Sequence of chain 1.D:
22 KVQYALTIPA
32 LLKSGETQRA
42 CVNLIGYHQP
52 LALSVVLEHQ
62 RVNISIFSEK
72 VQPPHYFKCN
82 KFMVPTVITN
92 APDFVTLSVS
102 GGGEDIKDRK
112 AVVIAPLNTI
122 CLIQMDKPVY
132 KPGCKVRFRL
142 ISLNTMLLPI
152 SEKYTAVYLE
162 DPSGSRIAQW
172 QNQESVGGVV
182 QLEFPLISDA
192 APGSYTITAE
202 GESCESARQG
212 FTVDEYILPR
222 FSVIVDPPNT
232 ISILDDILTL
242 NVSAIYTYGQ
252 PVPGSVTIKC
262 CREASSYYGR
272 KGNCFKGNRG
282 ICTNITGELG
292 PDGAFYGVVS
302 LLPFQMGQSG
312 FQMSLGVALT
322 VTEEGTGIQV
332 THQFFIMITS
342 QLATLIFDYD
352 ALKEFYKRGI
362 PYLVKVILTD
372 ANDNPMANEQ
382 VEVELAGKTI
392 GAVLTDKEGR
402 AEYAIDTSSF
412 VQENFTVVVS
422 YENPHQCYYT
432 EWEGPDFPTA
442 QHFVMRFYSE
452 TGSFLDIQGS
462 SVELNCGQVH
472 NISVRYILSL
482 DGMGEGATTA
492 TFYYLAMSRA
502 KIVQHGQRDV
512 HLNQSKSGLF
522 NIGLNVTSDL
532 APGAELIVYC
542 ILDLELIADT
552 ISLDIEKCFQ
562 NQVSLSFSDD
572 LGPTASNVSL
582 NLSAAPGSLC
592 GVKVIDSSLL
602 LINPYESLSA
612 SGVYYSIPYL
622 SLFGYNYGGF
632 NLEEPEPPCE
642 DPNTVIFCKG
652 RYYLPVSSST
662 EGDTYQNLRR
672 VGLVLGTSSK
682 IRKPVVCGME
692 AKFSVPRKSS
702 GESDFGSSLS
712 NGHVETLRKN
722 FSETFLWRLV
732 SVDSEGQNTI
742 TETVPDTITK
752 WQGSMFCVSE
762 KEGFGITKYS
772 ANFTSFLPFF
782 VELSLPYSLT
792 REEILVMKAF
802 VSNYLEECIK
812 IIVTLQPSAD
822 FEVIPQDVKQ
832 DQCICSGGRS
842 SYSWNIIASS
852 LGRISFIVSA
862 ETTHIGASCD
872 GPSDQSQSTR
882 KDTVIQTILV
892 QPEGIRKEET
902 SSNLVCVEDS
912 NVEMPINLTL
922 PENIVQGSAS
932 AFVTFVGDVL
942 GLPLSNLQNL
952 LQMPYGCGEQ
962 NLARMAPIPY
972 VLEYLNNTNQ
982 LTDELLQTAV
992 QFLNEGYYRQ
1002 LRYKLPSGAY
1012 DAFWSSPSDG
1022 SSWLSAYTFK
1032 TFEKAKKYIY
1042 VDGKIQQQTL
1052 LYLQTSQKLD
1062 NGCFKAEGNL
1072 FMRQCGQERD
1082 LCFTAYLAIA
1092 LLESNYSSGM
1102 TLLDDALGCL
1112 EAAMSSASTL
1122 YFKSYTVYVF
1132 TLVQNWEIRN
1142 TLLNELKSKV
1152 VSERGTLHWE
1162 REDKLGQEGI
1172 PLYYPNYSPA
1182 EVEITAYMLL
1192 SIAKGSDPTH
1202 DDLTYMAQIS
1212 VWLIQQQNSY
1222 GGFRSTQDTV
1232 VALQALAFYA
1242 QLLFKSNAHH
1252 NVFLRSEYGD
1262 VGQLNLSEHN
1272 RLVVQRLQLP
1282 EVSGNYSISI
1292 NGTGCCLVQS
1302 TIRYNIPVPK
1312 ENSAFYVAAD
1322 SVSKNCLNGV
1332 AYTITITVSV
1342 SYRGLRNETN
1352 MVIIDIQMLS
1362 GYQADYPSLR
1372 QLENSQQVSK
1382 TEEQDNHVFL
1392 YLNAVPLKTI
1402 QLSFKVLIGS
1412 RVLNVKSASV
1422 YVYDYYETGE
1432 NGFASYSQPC

This protein binds this small molecule.
Small molecule (SMILES): CC(=O)N[C@@H]1[C@@H](O)[C@H](O)[C@@H](CO)O[C@H]1O

Binding-site contacts:
Ligand atom C2 contacts residue ASN415 of chain 1.D at 2.4 Å.
Ligand atom C8 contacts residue PHE444 of chain 1.D at 1.5 Å (hydrophobic).
Ligand atom C1 contacts residue ASN415 of chain 1.D at 1.4 Å.
Ligand atom N2 contacts residue ASN415 of chain 1.D at 2.9 Å (h-bond).
Ligand atom C7 contacts residue THR417 of chain 1.D at 3.5 Å.
Ligand atom C5 contacts residue ASN415 of chain 1.D at 3.6 Å.
Ligand atom O5 contacts residue ASN415 of chain 1.D at 2.3 Å (h-bond).
Ligand atom O7 contacts residue THR417 of chain 1.D at 2.8 Å (h-bond).
Ligand atom C8 contacts residue THR417 of chain 1.D at 3.4 Å.
Ligand atom C8 contacts residue ASN415 of chain 1.D at 4.5 Å.
Ligand atom C7 contacts residue PHE444 of chain 1.D at 2.7 Å (hydrophobic).
Ligand atom O7 contacts residue ASN415 of chain 1.D at 3.6 Å.
Ligand atom C7 contacts residue ASN415 of chain 1.D at 3.6 Å.
Ligand atom N2 contacts residue PHE444 of chain 1.D at 3.0 Å.
Ligand atom C3 contacts residue ASN415 of chain 1.D at 3.8 Å.
Ligand atom C4 contacts residue ASN415 of chain 1.D at 4.2 Å.
Ligand atom C2 contacts residue PHE444 of chain 1.D at 4.3 Å (hydrophobic).
Ligand atom O7 contacts residue PHE444 of chain 1.D at 3.4 Å.